Sequence of chain 1.F:
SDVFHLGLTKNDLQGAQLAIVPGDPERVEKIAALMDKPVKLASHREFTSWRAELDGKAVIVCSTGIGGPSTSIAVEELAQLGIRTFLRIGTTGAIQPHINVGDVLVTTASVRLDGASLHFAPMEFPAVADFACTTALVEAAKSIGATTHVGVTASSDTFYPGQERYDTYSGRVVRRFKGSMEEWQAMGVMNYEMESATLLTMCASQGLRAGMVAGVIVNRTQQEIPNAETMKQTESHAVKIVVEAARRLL

A protein and the small-molecule ligand that binds it are described below.
Small molecule (SMILES): O=c1cc[nH]c(=O)[nH]1

Binding-site contacts:
Ligand atom C4 contacts residue GLN166 of chain 1.F at 3.7 Å.
Ligand atom C6 contacts residue THR95 of chain 1.F at 3.9 Å.
Ligand atom C4 contacts residue THR95 of chain 1.F at 4.1 Å.
Ligand atom C5 contacts residue PHE162 of chain 1.F at 4.0 Å (hydrophobic).
Ligand atom N3 contacts residue TYR195 of chain 1.F at 3.9 Å.
Ligand atom N1 contacts residue PHE162 of chain 1.F at 4.2 Å.
Ligand atom O2 contacts residue PHE162 of chain 1.F at 4.2 Å.
Ligand atom O2 contacts residue GLU196 of chain 1.F at 3.3 Å.
Ligand atom C2 contacts residue GLN166 of chain 1.F at 3.5 Å.
Ligand atom N1 contacts residue TYR195 of chain 1.F at 4.4 Å.
Ligand atom N3 contacts residue GLY96 of chain 1.F at 3.9 Å.
Ligand atom O4 contacts residue GLN166 of chain 1.F at 3.7 Å.
Ligand atom O4 contacts residue THR95 of chain 1.F at 4.4 Å.
Ligand atom O2 contacts residue TYR195 of chain 1.F at 3.8 Å.
Ligand atom N1 contacts residue THR94 of chain 1.F at 3.8 Å.
Ligand atom N3 contacts residue ARG168 of chain 1.F at 4.3 Å.
Ligand atom C5 contacts residue ILE220 of chain 1.F at 3.8 Å (hydrophobic).
Ligand atom O2 contacts residue MET197 of chain 1.F at 3.4 Å.
Ligand atom C5 contacts residue VAL221 of chain 1.F at 4.4 Å (hydrophobic).
Ligand atom C5 contacts residue GLY96 of chain 1.F at 3.7 Å.
Ligand atom N3 contacts residue GLN166 of chain 1.F at 2.8 Å (h-bond).
Ligand atom C4 contacts residue PHE162 of chain 1.F at 3.7 Å (hydrophobic).
Ligand atom C2 contacts residue TYR195 of chain 1.F at 3.8 Å (hydrophobic).
Ligand atom C4 contacts residue VAL221 of chain 1.F at 4.2 Å (hydrophobic).
Ligand atom O2 contacts residue GLN166 of chain 1.F at 2.9 Å (h-bond).
Ligand atom C4 contacts residue ARG168 of chain 1.F at 3.8 Å.
Ligand atom C6 contacts residue ILE220 of chain 1.F at 4.0 Å (hydrophobic).
Ligand atom C6 contacts residue PHE162 of chain 1.F at 4.2 Å (hydrophobic).
Ligand atom O4 contacts residue VAL221 of chain 1.F at 3.4 Å.
Ligand atom C4 contacts residue GLY96 of chain 1.F at 3.5 Å.
Ligand atom C5 contacts residue THR95 of chain 1.F at 3.8 Å.
Ligand atom O4 contacts residue ARG168 of chain 1.F at 2.8 Å (salt-bridge).
Ligand atom C6 contacts residue THR94 of chain 1.F at 3.7 Å.
Ligand atom N1 contacts residue THR95 of chain 1.F at 4.2 Å.
Ligand atom C6 contacts residue GLY96 of chain 1.F at 4.3 Å.
Ligand atom C2 contacts residue GLU196 of chain 1.F at 4.0 Å.
Ligand atom C2 contacts residue PHE162 of chain 1.F at 4.0 Å (hydrophobic).
Ligand atom O4 contacts residue GLY96 of chain 1.F at 3.4 Å.
Ligand atom N3 contacts residue PHE162 of chain 1.F at 3.7 Å.
Ligand atom O4 contacts residue PHE162 of chain 1.F at 4.1 Å.